This small molecule binds to this protein.
Small molecule (SMILES): CCCCCCCCCC[n+]1ccn(CC(P(=O)([O-])O)P(=O)(O)O)c1

Sequence of chain 1.D:
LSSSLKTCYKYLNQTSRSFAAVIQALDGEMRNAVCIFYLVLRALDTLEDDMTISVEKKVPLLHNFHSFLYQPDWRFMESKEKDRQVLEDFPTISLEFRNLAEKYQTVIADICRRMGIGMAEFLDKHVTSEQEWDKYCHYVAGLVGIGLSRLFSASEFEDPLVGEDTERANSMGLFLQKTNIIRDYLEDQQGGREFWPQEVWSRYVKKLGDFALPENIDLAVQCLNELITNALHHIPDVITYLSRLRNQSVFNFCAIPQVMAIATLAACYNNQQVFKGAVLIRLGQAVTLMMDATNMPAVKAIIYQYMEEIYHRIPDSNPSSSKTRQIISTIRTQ

Binding-site contacts:
Ligand atom OAF contacts residue SER43 of chain 1.D at 3.0 Å (h-bond).
Ligand atom PAX contacts residue ARG42 of chain 1.D at 3.7 Å.
Ligand atom CAL contacts residue MET197 of chain 1.D at 4.1 Å (hydrophobic).
Ligand atom OAC contacts residue ARG42 of chain 1.D at 3.3 Å (salt-bridge).
Ligand atom CAU contacts residue SER43 of chain 1.D at 3.8 Å.
Ligand atom CAO contacts residue LEU201 of chain 1.D at 3.9 Å (hydrophobic).
Ligand atom OAD contacts residue ARG42 of chain 1.D at 3.0 Å (salt-bridge).
Ligand atom CAO contacts residue ALA166 of chain 1.D at 3.9 Å (hydrophobic).
Ligand atom CAO contacts residue VAL169 of chain 1.D at 4.0 Å (hydrophobic).
Ligand atom CAP contacts residue LEU201 of chain 1.D at 3.7 Å (hydrophobic).
Ligand atom CAS contacts residue GLN202 of chain 1.D at 4.1 Å.
Ligand atom PAY contacts residue PHE44 of chain 1.D at 3.8 Å.
Ligand atom OAD contacts residue SER43 of chain 1.D at 3.4 Å (h-bond).
Ligand atom OAC contacts residue SER41 of chain 1.D at 3.3 Å.
Ligand atom PAY contacts residue TYR63 of chain 1.D at 3.5 Å.
Ligand atom OAF contacts residue PHE44 of chain 1.D at 2.9 Å.
Ligand atom PAY contacts residue SER41 of chain 1.D at 3.7 Å.
Ligand atom PAX contacts residue SER43 of chain 1.D at 3.6 Å.
Ligand atom CAH contacts residue ASN205 of chain 1.D at 3.8 Å.
Ligand atom CAQ contacts residue ALA166 of chain 1.D at 3.8 Å (hydrophobic).
Ligand atom OAG contacts residue TYR63 of chain 1.D at 2.5 Å (h-bond).
Ligand atom CAK contacts residue LEU173 of chain 1.D at 3.9 Å (hydrophobic).
Ligand atom OAG contacts residue PHE44 of chain 1.D at 3.6 Å.
Ligand atom OAE contacts residue ARG42 of chain 1.D at 3.0 Å (salt-bridge).
Ligand atom OAG contacts residue SER41 of chain 1.D at 3.8 Å.
Ligand atom OAC contacts residue THR40 of chain 1.D at 3.4 Å (h-bond).
Ligand atom CAM contacts residue GLY170 of chain 1.D at 3.7 Å.
Ligand atom CAK contacts residue CYS279 of chain 1.D at 4.1 Å (hydrophobic).
Ligand atom CAA contacts residue TYR266 of chain 1.D at 3.8 Å (hydrophobic).
Ligand atom CAN contacts residue LEU201 of chain 1.D at 3.2 Å (hydrophobic).
Ligand atom CAH contacts residue GLN202 of chain 1.D at 4.0 Å.
Ligand atom OAF contacts residue SER41 of chain 1.D at 3.0 Å (h-bond).
Ligand atom CAI contacts residue ASN205 of chain 1.D at 4.0 Å.
Ligand atom CAM contacts residue LEU173 of chain 1.D at 4.1 Å (hydrophobic).
Ligand atom CAA contacts residue GLY170 of chain 1.D at 3.5 Å.
Ligand atom OAB contacts residue ARG42 of chain 1.D at 3.8 Å.
Ligand atom PAY contacts residue SER43 of chain 1.D at 4.0 Å.
Ligand atom OAF contacts residue ARG42 of chain 1.D at 3.8 Å.
Ligand atom OAC contacts residue TYR63 of chain 1.D at 3.5 Å (h-bond).
Ligand atom OAB contacts residue SER43 of chain 1.D at 3.3 Å (h-bond).